A protein and the small-molecule ligand that binds it are described below.
Small molecule (SMILES): CC(=O)N[C@@H]1[C@@H](O)[C@H](O)[C@@H](CO)O[C@H]1O

Binding-site contacts:
Ligand atom C7 contacts residue LEU438 of chain 1.B at 3.5 Å (hydrophobic).
Ligand atom C8 contacts residue ASN340 of chain 1.B at 3.6 Å.
Ligand atom C2 contacts residue LEU438 of chain 1.B at 4.3 Å (hydrophobic).
Ligand atom N2 contacts residue ASN340 of chain 1.B at 3.7 Å.
Ligand atom C2 contacts residue ASN340 of chain 1.B at 4.2 Å.
Ligand atom C3 contacts residue LEU438 of chain 1.B at 4.0 Å (hydrophobic).
Ligand atom O7 contacts residue PHE339 of chain 1.B at 4.4 Å.
Ligand atom O7 contacts residue ALA341 of chain 1.B at 3.2 Å (h-bond).
Ligand atom O3 contacts residue LEU438 of chain 1.B at 3.2 Å.
Ligand atom N2 contacts residue LEU438 of chain 1.B at 3.4 Å.
Ligand atom O7 contacts residue ASN340 of chain 1.B at 3.8 Å.
Ligand atom C7 contacts residue ASN340 of chain 1.B at 3.5 Å.
Ligand atom C7 contacts residue ALA341 of chain 1.B at 4.2 Å (hydrophobic).
Ligand atom O7 contacts residue LEU438 of chain 1.B at 3.4 Å.
Ligand atom C8 contacts residue LEU438 of chain 1.B at 4.4 Å (hydrophobic).
Ligand atom C1 contacts residue ASN340 of chain 1.B at 3.9 Å.

Sequence of chain 1.B:
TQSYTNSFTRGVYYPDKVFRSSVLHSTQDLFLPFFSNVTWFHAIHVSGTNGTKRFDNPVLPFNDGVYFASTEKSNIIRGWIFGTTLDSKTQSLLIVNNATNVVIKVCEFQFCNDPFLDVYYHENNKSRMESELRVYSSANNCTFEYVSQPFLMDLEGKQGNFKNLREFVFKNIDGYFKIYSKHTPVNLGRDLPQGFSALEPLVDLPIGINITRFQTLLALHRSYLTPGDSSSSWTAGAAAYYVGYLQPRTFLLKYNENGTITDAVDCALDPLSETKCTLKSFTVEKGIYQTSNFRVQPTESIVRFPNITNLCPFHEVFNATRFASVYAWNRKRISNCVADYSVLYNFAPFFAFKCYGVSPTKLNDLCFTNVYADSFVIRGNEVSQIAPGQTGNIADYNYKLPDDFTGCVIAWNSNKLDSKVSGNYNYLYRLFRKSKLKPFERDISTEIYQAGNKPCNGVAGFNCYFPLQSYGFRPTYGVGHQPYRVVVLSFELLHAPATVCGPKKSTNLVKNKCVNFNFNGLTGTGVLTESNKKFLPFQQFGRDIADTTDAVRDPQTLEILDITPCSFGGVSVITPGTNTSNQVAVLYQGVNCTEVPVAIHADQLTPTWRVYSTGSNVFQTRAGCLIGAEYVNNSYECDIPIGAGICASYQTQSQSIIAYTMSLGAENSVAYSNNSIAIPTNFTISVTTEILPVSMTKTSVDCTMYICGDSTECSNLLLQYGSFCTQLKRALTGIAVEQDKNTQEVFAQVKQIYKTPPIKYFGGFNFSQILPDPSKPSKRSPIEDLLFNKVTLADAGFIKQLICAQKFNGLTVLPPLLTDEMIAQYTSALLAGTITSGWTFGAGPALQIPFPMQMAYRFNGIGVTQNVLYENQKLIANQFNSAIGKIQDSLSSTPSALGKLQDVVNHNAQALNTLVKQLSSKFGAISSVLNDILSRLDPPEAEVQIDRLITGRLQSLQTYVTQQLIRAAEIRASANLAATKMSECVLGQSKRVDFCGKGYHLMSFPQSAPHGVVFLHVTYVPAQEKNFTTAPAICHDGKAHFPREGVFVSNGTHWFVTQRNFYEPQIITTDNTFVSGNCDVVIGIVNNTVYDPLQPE